Sequence of chain 1.B:
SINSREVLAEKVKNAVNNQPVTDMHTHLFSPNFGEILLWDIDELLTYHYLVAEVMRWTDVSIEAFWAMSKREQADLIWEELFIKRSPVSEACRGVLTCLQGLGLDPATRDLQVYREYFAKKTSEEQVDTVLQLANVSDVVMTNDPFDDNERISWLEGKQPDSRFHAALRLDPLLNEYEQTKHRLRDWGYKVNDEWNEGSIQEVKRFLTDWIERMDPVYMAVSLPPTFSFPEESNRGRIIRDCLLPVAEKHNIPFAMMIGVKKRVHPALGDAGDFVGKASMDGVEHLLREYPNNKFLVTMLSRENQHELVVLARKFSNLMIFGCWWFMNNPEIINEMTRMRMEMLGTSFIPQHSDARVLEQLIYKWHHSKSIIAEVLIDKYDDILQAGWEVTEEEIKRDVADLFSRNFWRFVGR

This protein binds this small molecule.
Small molecule (SMILES): O=C(O)[C@@H](O)C(O)[C@H](O)C(=O)O

Binding-site contacts:
Ligand atom C3 contacts residue ARG357 of chain 1.B at 3.8 Å.
Ligand atom C5 contacts residue TYR50 of chain 1.B at 3.9 Å (hydrophobic).
Ligand atom O3 contacts residue HIS28 of chain 1.B at 2.8 Å (h-bond).
Ligand atom O5A contacts residue HIS49 of chain 1.B at 2.9 Å (h-bond).
Ligand atom O2 contacts residue HIS28 of chain 1.B at 3.5 Å (h-bond).
Ligand atom O2 contacts residue TRP325 of chain 1.B at 2.9 Å (h-bond).
Ligand atom C5 contacts residue HIS49 of chain 1.B at 3.7 Å.
Ligand atom O5B contacts residue ASP355 of chain 1.B at 2.9 Å (salt-bridge).
Ligand atom O4 contacts residue TRP326 of chain 1.B at 3.5 Å.
Ligand atom O1B contacts residue ARG170 of chain 1.B at 3.1 Å (salt-bridge).
Ligand atom C2 contacts residue ZN1 of chain 1.S at 3.1 Å.
Ligand atom O2 contacts residue ZN1 of chain 1.S at 2.2 Å.
Ligand atom O1B contacts residue HIS26 of chain 1.B at 3.8 Å.
Ligand atom C1 contacts residue ARG170 of chain 1.B at 3.3 Å.
Ligand atom C4 contacts residue ARG357 of chain 1.B at 3.8 Å.
Ligand atom C3 contacts residue HIS28 of chain 1.B at 3.9 Å.
Ligand atom O3 contacts residue ZN1 of chain 1.S at 3.4 Å.
Ligand atom C1 contacts residue ZN1 of chain 1.S at 3.2 Å.
Ligand atom O4 contacts residue HIS49 of chain 1.B at 2.9 Å (h-bond).
Ligand atom C4 contacts residue TRP326 of chain 1.B at 3.6 Å (hydrophobic).
Ligand atom C2 contacts residue TRP326 of chain 1.B at 3.7 Å (hydrophobic).
Ligand atom O1A contacts residue ARG170 of chain 1.B at 2.7 Å (salt-bridge).
Ligand atom O1B contacts residue ZN1 of chain 1.S at 2.4 Å.
Ligand atom O1B contacts residue MET258 of chain 1.B at 3.4 Å.
Ligand atom C3 contacts residue ZN1 of chain 1.S at 3.9 Å.
Ligand atom O3 contacts residue ARG357 of chain 1.B at 3.2 Å (salt-bridge).
Ligand atom O5A contacts residue TYR50 of chain 1.B at 3.6 Å.
Ligand atom O1A contacts residue SER223 of chain 1.B at 3.9 Å.
Ligand atom C5 contacts residue ARG357 of chain 1.B at 3.7 Å.
Ligand atom O1B contacts residue HIS28 of chain 1.B at 3.2 Å (h-bond).
Ligand atom O5A contacts residue ARG357 of chain 1.B at 2.8 Å (salt-bridge).
Ligand atom O4 contacts residue ARG357 of chain 1.B at 2.9 Å (salt-bridge).
Ligand atom C5 contacts residue ASP355 of chain 1.B at 3.7 Å.
Ligand atom C2 contacts residue TRP325 of chain 1.B at 3.6 Å (hydrophobic).
Ligand atom C4 contacts residue HIS49 of chain 1.B at 3.9 Å.
Ligand atom O5B contacts residue TYR50 of chain 1.B at 3.4 Å (h-bond).
Ligand atom O2 contacts residue ASP355 of chain 1.B at 3.0 Å (salt-bridge).
Ligand atom O1A contacts residue TRP325 of chain 1.B at 3.9 Å.
Ligand atom C1 contacts residue MET258 of chain 1.B at 4.0 Å (hydrophobic).
Ligand atom C1 contacts residue TRP325 of chain 1.B at 3.9 Å (hydrophobic).